Sequence of chain 1.C:
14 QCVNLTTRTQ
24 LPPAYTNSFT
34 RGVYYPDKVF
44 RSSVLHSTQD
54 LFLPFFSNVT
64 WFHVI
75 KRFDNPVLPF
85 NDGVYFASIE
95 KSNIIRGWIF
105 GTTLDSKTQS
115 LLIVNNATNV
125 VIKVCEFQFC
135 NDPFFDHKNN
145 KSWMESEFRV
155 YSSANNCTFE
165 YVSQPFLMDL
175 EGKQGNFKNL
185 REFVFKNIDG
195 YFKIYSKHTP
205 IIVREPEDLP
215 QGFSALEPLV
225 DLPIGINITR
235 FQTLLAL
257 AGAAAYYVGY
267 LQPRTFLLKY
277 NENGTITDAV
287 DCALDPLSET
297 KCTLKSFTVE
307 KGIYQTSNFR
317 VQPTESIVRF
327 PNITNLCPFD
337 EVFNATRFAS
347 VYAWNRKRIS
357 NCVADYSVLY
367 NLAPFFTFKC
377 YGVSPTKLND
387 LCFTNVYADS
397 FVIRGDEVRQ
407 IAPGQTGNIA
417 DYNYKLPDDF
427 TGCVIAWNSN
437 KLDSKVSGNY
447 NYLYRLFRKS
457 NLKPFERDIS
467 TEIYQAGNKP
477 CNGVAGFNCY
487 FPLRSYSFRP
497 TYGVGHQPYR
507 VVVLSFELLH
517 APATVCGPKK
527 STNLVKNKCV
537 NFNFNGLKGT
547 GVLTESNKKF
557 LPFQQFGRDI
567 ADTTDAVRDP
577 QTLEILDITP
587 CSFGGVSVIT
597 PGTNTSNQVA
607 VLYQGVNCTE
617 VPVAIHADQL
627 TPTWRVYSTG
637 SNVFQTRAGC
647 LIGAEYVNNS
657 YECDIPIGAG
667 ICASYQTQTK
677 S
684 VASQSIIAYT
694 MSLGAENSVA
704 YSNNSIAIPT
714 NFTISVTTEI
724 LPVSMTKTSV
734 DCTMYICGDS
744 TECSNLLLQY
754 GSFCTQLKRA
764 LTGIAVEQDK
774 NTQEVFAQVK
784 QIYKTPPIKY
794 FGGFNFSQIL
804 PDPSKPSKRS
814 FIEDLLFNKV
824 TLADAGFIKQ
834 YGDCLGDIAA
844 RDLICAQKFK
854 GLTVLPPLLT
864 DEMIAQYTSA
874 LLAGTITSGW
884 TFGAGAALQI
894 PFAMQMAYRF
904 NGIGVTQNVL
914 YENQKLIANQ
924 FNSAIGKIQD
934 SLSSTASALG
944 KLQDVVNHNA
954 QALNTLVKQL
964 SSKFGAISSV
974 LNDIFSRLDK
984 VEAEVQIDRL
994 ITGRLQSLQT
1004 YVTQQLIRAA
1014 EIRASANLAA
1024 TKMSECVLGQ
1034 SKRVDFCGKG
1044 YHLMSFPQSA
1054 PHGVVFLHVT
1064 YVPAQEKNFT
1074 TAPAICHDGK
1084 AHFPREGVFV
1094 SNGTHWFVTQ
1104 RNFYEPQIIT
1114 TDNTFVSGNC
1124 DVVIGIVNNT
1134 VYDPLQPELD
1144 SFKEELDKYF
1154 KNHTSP

A protein and the small-molecule ligand that binds it are described below.
Small molecule (SMILES): CC(=O)N[C@@H]1[C@@H](O)[C@H](O)[C@@H](CO)O[C@H]1O

Binding-site contacts:
Ligand atom O7 contacts residue LYS1151 of chain 1.C at 4.3 Å.
Ligand atom C1 contacts residue ASN1155 of chain 1.C at 1.4 Å.
Ligand atom O7 contacts residue TYR1152 of chain 1.C at 4.0 Å.
Ligand atom O7 contacts residue ASN1155 of chain 1.C at 3.0 Å (h-bond).
Ligand atom N2 contacts residue ASN1155 of chain 1.C at 2.9 Å (h-bond).
Ligand atom C3 contacts residue ASN1155 of chain 1.C at 3.8 Å.
Ligand atom C2 contacts residue ASN1155 of chain 1.C at 2.5 Å.
Ligand atom O5 contacts residue ASN1155 of chain 1.C at 2.3 Å (h-bond).
Ligand atom C8 contacts residue ASN1155 of chain 1.C at 4.4 Å.
Ligand atom C7 contacts residue ASN1155 of chain 1.C at 3.2 Å.
Ligand atom C4 contacts residue ASN1155 of chain 1.C at 4.2 Å.
Ligand atom C5 contacts residue ASN1155 of chain 1.C at 3.7 Å.